A small-molecule ligand and the protein it binds are described below.
Small molecule (SMILES): N[C@@H](Cc1ccc(O)cc1)C(=O)N[C@H](C(=O)O)[C@H]1[C@H](O)[C@]2(O)CO[C@@H]([C@@H]2O)N1O

Binding-site contacts:
Ligand atom N5 contacts residue GLY38 of chain 2.A at 3.5 Å (h-bond).
Ligand atom C17 contacts residue GLN196 of chain 2.A at 3.1 Å.
Ligand atom O18 contacts residue GLN196 of chain 2.A at 2.6 Å (h-bond).
Ligand atom O64 contacts residue HIS50 of chain 2.A at 2.8 Å (h-bond).
Ligand atom O31 contacts residue PRO53 of chain 2.A at 3.7 Å.
Ligand atom C12 contacts residue LEU70 of chain 2.A at 3.2 Å (hydrophobic).
Ligand atom C12 contacts residue TYR36 of chain 2.A at 3.5 Å (hydrophobic).
Ligand atom O32 contacts residue ASP195 of chain 2.A at 2.7 Å (salt-bridge).
Ligand atom O13 contacts residue LEU70 of chain 2.A at 2.6 Å.
Ligand atom O29 contacts residue GLY49 of chain 2.A at 3.4 Å (h-bond).
Ligand atom N16 contacts residue TYR170 of chain 2.A at 2.9 Å (h-bond).
Ligand atom C11 contacts residue TYR36 of chain 2.A at 3.5 Å (hydrophobic).
Ligand atom C9 contacts residue GLN174 of chain 2.A at 3.5 Å.
Ligand atom C7 contacts residue LEU70 of chain 2.A at 3.1 Å (hydrophobic).
Ligand atom C12 contacts residue GLN174 of chain 2.A at 3.6 Å.
Ligand atom N16 contacts residue GLN196 of chain 2.A at 3.1 Å (h-bond).
Ligand atom O28 contacts residue GLY38 of chain 2.A at 2.4 Å (h-bond).
Ligand atom C15 contacts residue GLN174 of chain 2.A at 3.5 Å.
Ligand atom C10 contacts residue GLN174 of chain 2.A at 2.9 Å.
Ligand atom C11 contacts residue GLN174 of chain 2.A at 3.0 Å.
Ligand atom O31 contacts residue CYS37 of chain 2.A at 3.8 Å.
Ligand atom O23 contacts residue ASP40 of chain 2.A at 2.5 Å (salt-bridge).
Ligand atom O23 contacts residue ALA39 of chain 2.A at 2.8 Å.
Ligand atom O18 contacts residue ASP80 of chain 2.A at 3.6 Å (salt-bridge).
Ligand atom C2 contacts residue HIS50 of chain 2.A at 3.8 Å.
Ligand atom C8 contacts residue THR75 of chain 2.A at 3.8 Å.
Ligand atom N16 contacts residue GLN174 of chain 2.A at 2.9 Å (h-bond).
Ligand atom C12 contacts residue ASP177 of chain 2.A at 3.8 Å.
Ligand atom C6 contacts residue GLY38 of chain 2.A at 3.5 Å.
Ligand atom O22 contacts residue ALA39 of chain 2.A at 3.4 Å.
Ligand atom C21 contacts residue ASP40 of chain 2.A at 3.6 Å.
Ligand atom C15 contacts residue GLN196 of chain 2.A at 3.1 Å.
Ligand atom C7 contacts residue ASN124 of chain 2.A at 3.6 Å.
Ligand atom O13 contacts residue ASP177 of chain 2.A at 3.3 Å.
Ligand atom O29 contacts residue HIS50 of chain 2.A at 3.2 Å.
Ligand atom N19 contacts residue GLY38 of chain 2.A at 3.4 Å (h-bond).
Ligand atom N16 contacts residue ASP80 of chain 2.A at 2.7 Å (salt-bridge).
Ligand atom C14 contacts residue TYR170 of chain 2.A at 3.5 Å (hydrophobic).
Ligand atom O13 contacts residue TYR36 of chain 2.A at 2.7 Å (h-bond).
Ligand atom C21 contacts residue ALA39 of chain 2.A at 3.3 Å (hydrophobic).

Sequence of chain 2.A:
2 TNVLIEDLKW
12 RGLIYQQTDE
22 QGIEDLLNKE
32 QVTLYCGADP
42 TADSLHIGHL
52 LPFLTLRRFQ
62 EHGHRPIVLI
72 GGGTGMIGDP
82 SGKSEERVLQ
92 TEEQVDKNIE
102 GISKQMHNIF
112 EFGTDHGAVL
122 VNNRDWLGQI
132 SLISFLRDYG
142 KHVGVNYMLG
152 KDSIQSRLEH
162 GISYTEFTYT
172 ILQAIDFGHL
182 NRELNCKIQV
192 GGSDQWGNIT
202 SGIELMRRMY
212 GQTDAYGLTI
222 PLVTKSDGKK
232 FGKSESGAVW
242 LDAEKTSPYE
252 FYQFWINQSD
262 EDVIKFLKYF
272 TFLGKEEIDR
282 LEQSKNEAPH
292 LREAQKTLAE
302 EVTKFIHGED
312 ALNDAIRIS